Binding-site contacts:
Ligand atom C8 contacts residue ASN698 of chain 1.A at 4.1 Å.
Ligand atom C4 contacts residue ASN698 of chain 1.A at 4.2 Å.
Ligand atom O5 contacts residue LEU903 of chain 1.A at 4.4 Å.
Ligand atom O7 contacts residue GLN1052 of chain 1.A at 2.7 Å (h-bond).
Ligand atom O5 contacts residue PHE699 of chain 1.A at 4.4 Å.
Ligand atom N2 contacts residue ASN698 of chain 1.A at 2.7 Å (h-bond).
Ligand atom C3 contacts residue ASN698 of chain 1.A at 3.7 Å.
Ligand atom C8 contacts residue THR697 of chain 1.A at 4.4 Å.
Ligand atom O7 contacts residue ASN698 of chain 1.A at 2.6 Å (h-bond).
Ligand atom C7 contacts residue ASN698 of chain 1.A at 2.9 Å.
Ligand atom C4 contacts residue LEU903 of chain 1.A at 4.4 Å (hydrophobic).
Ligand atom O5 contacts residue ASN698 of chain 1.A at 2.4 Å (h-bond).
Ligand atom C2 contacts residue ASN698 of chain 1.A at 2.3 Å.
Ligand atom C5 contacts residue LEU903 of chain 1.A at 3.9 Å (hydrophobic).
Ligand atom C3 contacts residue LEU903 of chain 1.A at 4.4 Å (hydrophobic).
Ligand atom O6 contacts residue PHE699 of chain 1.A at 4.3 Å.
Ligand atom C1 contacts residue ASN698 of chain 1.A at 1.4 Å.
Ligand atom C5 contacts residue ASN698 of chain 1.A at 3.7 Å.
Ligand atom O4 contacts residue LEU903 of chain 1.A at 4.2 Å.
Ligand atom C7 contacts residue GLN1052 of chain 1.A at 3.9 Å.
Ligand atom O6 contacts residue THR700 of chain 1.A at 4.4 Å.
Ligand atom C1 contacts residue LEU903 of chain 1.A at 4.3 Å (hydrophobic).
Ligand atom O6 contacts residue GLN907 of chain 1.A at 3.3 Å (h-bond).

This small molecule binds to this protein.
Small molecule (SMILES): CC(=O)N[C@H]1[C@H](O[C@H]2[C@H](O)[C@@H](NC(C)=O)CO[C@@H]2CO)O[C@H](CO)[C@@H](O)[C@@H]1O

Sequence of chain 1.A:
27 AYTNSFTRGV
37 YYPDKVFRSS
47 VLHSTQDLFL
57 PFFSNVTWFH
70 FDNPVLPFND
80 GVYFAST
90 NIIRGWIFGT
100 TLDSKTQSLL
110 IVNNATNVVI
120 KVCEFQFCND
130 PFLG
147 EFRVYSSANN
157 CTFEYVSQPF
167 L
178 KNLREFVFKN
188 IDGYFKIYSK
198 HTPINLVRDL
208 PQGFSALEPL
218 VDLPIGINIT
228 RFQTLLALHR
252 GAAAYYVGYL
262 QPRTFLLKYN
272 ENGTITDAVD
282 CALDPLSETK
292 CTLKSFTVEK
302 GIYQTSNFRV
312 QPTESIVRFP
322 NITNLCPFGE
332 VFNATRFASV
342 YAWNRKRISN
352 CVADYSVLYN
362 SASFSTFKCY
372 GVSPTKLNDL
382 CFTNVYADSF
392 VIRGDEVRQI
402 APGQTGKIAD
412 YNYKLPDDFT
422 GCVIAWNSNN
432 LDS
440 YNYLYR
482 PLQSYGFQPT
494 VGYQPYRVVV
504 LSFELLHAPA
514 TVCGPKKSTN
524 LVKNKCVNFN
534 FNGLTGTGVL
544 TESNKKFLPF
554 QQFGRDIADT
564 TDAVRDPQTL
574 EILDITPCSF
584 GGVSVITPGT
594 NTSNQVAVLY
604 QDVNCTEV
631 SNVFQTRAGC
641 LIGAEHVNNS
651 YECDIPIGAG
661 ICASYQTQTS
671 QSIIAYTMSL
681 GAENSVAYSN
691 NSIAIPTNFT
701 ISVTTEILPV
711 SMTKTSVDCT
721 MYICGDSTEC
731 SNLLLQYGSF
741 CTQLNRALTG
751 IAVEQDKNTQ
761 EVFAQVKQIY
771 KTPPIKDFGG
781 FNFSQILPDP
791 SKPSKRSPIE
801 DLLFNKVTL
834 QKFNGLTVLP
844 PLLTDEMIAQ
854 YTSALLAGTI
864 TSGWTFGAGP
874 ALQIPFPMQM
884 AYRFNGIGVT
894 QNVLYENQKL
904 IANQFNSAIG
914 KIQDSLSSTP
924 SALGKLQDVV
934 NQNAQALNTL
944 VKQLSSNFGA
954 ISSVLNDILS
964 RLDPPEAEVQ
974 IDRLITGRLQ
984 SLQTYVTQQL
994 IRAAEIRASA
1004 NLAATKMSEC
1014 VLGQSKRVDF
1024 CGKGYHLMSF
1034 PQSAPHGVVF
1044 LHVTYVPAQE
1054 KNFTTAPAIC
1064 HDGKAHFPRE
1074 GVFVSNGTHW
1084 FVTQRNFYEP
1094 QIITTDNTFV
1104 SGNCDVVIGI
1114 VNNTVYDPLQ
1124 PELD